Sequence of chain 1.A:
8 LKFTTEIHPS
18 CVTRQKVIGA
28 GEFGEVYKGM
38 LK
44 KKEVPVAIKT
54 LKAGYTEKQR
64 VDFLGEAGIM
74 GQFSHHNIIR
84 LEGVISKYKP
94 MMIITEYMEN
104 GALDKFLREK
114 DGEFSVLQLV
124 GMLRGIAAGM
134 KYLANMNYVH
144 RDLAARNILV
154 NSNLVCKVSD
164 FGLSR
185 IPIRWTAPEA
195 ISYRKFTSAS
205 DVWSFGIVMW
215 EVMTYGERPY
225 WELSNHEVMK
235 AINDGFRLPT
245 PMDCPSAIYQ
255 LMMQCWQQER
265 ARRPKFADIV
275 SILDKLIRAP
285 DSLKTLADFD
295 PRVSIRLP

The small molecule below binds the protein below.
Small molecule (SMILES): CSc1cccc(Nc2ncc3cc(-c4c(Cl)cccc4Cl)c(=O)n(C)c3n2)c1

Binding-site contacts:
Ligand atom C13 contacts residue LEU152 of chain 1.A at 3.6 Å (hydrophobic).
Ligand atom S2 contacts residue GLU102 of chain 1.A at 3.7 Å.
Ligand atom C7 contacts residue GLY104 of chain 1.A at 3.5 Å.
Ligand atom C18 contacts residue VAL33 of chain 1.A at 3.8 Å (hydrophobic).
Ligand atom C10 contacts residue MET101 of chain 1.A at 3.7 Å (hydrophobic).
Ligand atom C8 contacts residue GLY104 of chain 1.A at 3.5 Å.
Ligand atom C8 contacts residue MET101 of chain 1.A at 3.2 Å (hydrophobic).
Ligand atom C24 contacts residue GLU69 of chain 1.A at 3.3 Å.
Ligand atom S2 contacts residue TYR100 of chain 1.A at 3.6 Å.
Ligand atom N9 contacts residue TYR100 of chain 1.A at 3.7 Å.
Ligand atom C6 contacts residue GLY104 of chain 1.A at 3.7 Å.
Ligand atom CL1 contacts residue SER162 of chain 1.A at 3.5 Å.
Ligand atom C25 contacts residue GLU69 of chain 1.A at 3.6 Å.
Ligand atom N9 contacts residue MET101 of chain 1.A at 2.8 Å (h-bond).
Ligand atom CL2 contacts residue LYS52 of chain 1.A at 3.5 Å.
Ligand atom O21 contacts residue VAL33 of chain 1.A at 3.8 Å.
Ligand atom C25 contacts residue LYS52 of chain 1.A at 3.6 Å.
Ligand atom CL2 contacts residue ALA50 of chain 1.A at 3.5 Å.
Ligand atom CL2 contacts residue ILE96 of chain 1.A at 3.9 Å.
Ligand atom N19 contacts residue VAL33 of chain 1.A at 3.8 Å.
Ligand atom C26 contacts residue LYS52 of chain 1.A at 3.7 Å.
Ligand atom C27 contacts residue THR98 of chain 1.A at 3.6 Å.
Ligand atom C13 contacts residue ALA50 of chain 1.A at 3.4 Å (hydrophobic).
Ligand atom C20 contacts residue VAL33 of chain 1.A at 3.8 Å (hydrophobic).
Ligand atom C3 contacts residue GLY104 of chain 1.A at 3.8 Å.
Ligand atom C14 contacts residue LEU152 of chain 1.A at 3.8 Å (hydrophobic).
Ligand atom C1 contacts residue TYR100 of chain 1.A at 3.2 Å (hydrophobic).
Ligand atom C24 contacts residue LYS52 of chain 1.A at 3.8 Å.
Ligand atom C12 contacts residue ALA50 of chain 1.A at 3.4 Å (hydrophobic).
Ligand atom C12 contacts residue LEU152 of chain 1.A at 3.8 Å (hydrophobic).
Ligand atom C16 contacts residue ALA50 of chain 1.A at 3.5 Å (hydrophobic).
Ligand atom CL2 contacts residue ILE51 of chain 1.A at 3.7 Å.
Ligand atom C8 contacts residue TYR100 of chain 1.A at 3.5 Å (hydrophobic).
Ligand atom C16 contacts residue THR98 of chain 1.A at 3.3 Å.
Ligand atom C12 contacts residue GLU99 of chain 1.A at 3.4 Å.
Ligand atom C7 contacts residue MET101 of chain 1.A at 3.4 Å (hydrophobic).
Ligand atom N11 contacts residue MET101 of chain 1.A at 3.1 Å (h-bond).
Ligand atom C12 contacts residue MET101 of chain 1.A at 3.8 Å (hydrophobic).
Ligand atom C26 contacts residue THR98 of chain 1.A at 3.6 Å.
Ligand atom C26 contacts residue ILE96 of chain 1.A at 3.9 Å (hydrophobic).